Binding-site contacts:
Ligand atom O2A contacts residue THR196 of chain 1.E at 3.0 Å (h-bond).
Ligand atom C8 contacts residue THR197 of chain 1.E at 3.6 Å.
Ligand atom PB contacts residue LYS195 of chain 1.E at 3.3 Å.
Ligand atom PB contacts residue LEU193 of chain 1.E at 3.5 Å.
Ligand atom O1A contacts residue GLY194 of chain 1.E at 3.6 Å.
Ligand atom O2B contacts residue LYS195 of chain 1.E at 2.7 Å (salt-bridge).
Ligand atom O2B contacts residue GLY194 of chain 1.E at 2.5 Å (h-bond).
Ligand atom O4' contacts residue PRO359 of chain 1.E at 3.5 Å.
Ligand atom O3A contacts residue GLY192 of chain 1.E at 3.5 Å.
Ligand atom C2' contacts residue THR197 of chain 1.E at 3.6 Å.
Ligand atom O3' contacts residue LYS363 of chain 1.E at 3.3 Å.
Ligand atom O1B contacts residue LYS195 of chain 1.E at 3.4 Å (salt-bridge).
Ligand atom O1A contacts residue LYS195 of chain 1.E at 3.5 Å (salt-bridge).
Ligand atom O3B contacts residue LYS195 of chain 1.E at 3.0 Å (salt-bridge).
Ligand atom N7 contacts residue GLY194 of chain 1.E at 3.6 Å.
Ligand atom O2G contacts residue GLY192 of chain 1.E at 3.4 Å (h-bond).
Ligand atom PA contacts residue THR196 of chain 1.E at 3.2 Å.
Ligand atom N7 contacts residue THR197 of chain 1.E at 3.3 Å (h-bond).
Ligand atom O1A contacts residue THR196 of chain 1.E at 2.5 Å (h-bond).
Ligand atom PB contacts residue GLY194 of chain 1.E at 3.5 Å.
Ligand atom N1 contacts residue VAL161 of chain 1.E at 3.1 Å (h-bond).
Ligand atom C2 contacts residue GLN159 of chain 1.E at 3.2 Å.
Ligand atom PG contacts residue ARG149 of chain 1.E at 3.3 Å.
Ligand atom O3B contacts residue GLY192 of chain 1.E at 2.9 Å (h-bond).
Ligand atom C8 contacts residue PRO359 of chain 1.E at 3.5 Å (hydrophobic).
Ligand atom O3A contacts residue GLY194 of chain 1.E at 3.5 Å (h-bond).
Ligand atom N9 contacts residue PRO359 of chain 1.E at 3.4 Å.
Ligand atom O1G contacts residue LYS195 of chain 1.E at 2.4 Å (salt-bridge).
Ligand atom N6 contacts residue LEU163 of chain 1.E at 3.5 Å.
Ligand atom O1B contacts residue THR196 of chain 1.E at 2.9 Å (h-bond).
Ligand atom O3G contacts residue ARG149 of chain 1.E at 3.1 Å (salt-bridge).
Ligand atom O2G contacts residue ARG149 of chain 1.E at 2.7 Å (salt-bridge).
Ligand atom N1 contacts residue GLN159 of chain 1.E at 3.6 Å (h-bond).
Ligand atom N6 contacts residue VAL161 of chain 1.E at 3.2 Å (h-bond).
Ligand atom O2G contacts residue ARG297 of chain 1.E at 2.3 Å (salt-bridge).
Ligand atom O2B contacts residue LEU193 of chain 1.E at 2.7 Å (h-bond).
Ligand atom PG contacts residue LYS195 of chain 1.E at 3.3 Å.
Ligand atom N1 contacts residue VAL160 of chain 1.E at 3.6 Å.
Ligand atom O1A contacts residue THR197 of chain 1.E at 3.1 Å.
Ligand atom O3A contacts residue LEU193 of chain 1.E at 3.4 Å (h-bond).

Sequence of chain 1.E:
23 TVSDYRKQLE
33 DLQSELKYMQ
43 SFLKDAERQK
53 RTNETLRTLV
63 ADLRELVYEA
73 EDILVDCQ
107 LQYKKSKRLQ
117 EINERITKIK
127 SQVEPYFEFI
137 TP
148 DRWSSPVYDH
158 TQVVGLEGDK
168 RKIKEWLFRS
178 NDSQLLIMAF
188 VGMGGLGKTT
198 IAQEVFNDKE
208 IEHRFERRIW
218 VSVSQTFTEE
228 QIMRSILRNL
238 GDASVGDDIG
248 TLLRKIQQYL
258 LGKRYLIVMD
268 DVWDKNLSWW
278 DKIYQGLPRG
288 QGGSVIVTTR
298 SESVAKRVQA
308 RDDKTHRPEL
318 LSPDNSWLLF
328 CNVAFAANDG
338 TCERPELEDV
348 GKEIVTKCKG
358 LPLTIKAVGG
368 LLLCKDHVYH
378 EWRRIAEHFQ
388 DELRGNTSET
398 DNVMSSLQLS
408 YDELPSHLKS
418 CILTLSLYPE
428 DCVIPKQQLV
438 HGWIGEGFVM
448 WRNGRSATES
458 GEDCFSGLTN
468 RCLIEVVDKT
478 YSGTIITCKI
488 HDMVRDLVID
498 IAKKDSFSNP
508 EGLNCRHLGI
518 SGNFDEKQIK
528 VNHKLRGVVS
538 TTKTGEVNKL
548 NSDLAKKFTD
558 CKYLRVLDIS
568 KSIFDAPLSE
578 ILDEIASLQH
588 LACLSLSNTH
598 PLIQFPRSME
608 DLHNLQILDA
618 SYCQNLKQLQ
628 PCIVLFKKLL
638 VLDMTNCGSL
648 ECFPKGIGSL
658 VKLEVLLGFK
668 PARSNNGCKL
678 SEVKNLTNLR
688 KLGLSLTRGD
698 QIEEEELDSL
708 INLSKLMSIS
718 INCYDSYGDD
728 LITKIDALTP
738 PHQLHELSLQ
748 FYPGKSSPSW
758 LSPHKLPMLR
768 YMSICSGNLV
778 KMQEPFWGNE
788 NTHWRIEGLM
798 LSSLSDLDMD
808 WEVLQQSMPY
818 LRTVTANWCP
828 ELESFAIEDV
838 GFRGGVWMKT

The protein below binds the small molecule below.
Small molecule (SMILES): Nc1ncnc2c1ncn2[C@H]1C[C@H](O)[C@@H](CO[P](=O)(O)O[P](=O)(O)OP(=O)(O)O)O1